Sequence of chain 1.A:
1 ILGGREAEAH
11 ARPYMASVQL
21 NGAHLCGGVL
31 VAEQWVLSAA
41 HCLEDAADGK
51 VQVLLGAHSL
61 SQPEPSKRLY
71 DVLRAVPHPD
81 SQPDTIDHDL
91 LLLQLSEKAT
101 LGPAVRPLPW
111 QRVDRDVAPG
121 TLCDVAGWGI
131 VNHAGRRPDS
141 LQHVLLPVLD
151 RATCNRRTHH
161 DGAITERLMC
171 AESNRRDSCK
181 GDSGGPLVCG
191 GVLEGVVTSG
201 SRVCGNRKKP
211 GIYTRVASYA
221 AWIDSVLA

A protein and the small-molecule ligand that binds it are described below.
Small molecule (SMILES): O=c1oc(Cl)c(Cl)c2ccccc12

Binding-site contacts:
Ligand atom C5 contacts residue THR198 of chain 1.A at 3.7 Å.
Ligand atom C6 contacts residue LYS180 of chain 1.A at 4.0 Å.
Ligand atom C7 contacts residue SER199 of chain 1.A at 3.6 Å.
Ligand atom O7 contacts residue SER183 of chain 1.A at 2.2 Å (h-bond).
Ligand atom C7 contacts residue SER183 of chain 1.A at 1.3 Å.
Ligand atom C6 contacts residue CYS179 of chain 1.A at 3.7 Å (hydrophobic).
Ligand atom C9 contacts residue O1 of chain 1.C at 1.2 Å.
Ligand atom C3 contacts residue SER183 of chain 1.A at 3.5 Å.
Ligand atom C6 contacts residue ARG202 of chain 1.A at 3.7 Å.
Ligand atom C7 contacts residue THR198 of chain 1.A at 3.8 Å.
Ligand atom C2 contacts residue O1 of chain 1.C at 3.9 Å.
Ligand atom C9 contacts residue GLY181 of chain 1.A at 3.8 Å.
Ligand atom C5 contacts residue CYS179 of chain 1.A at 3.8 Å (hydrophobic).
Ligand atom C5 contacts residue SER183 of chain 1.A at 2.7 Å.
Ligand atom C4 contacts residue O1 of chain 1.C at 3.0 Å.
Ligand atom C9 contacts residue O1 of chain 1.D at 1.2 Å.
Ligand atom C7 contacts residue O1 of chain 1.C at 2.8 Å.
Ligand atom C4 contacts residue SER183 of chain 1.A at 2.3 Å.
Ligand atom C8 contacts residue O1 of chain 1.D at 2.4 Å.
Ligand atom C8 contacts residue O1 of chain 1.C at 2.4 Å.
Ligand atom C3 contacts residue GLY200 of chain 1.A at 3.4 Å.
Ligand atom C2 contacts residue LYS180 of chain 1.A at 3.7 Å.
Ligand atom C2 contacts residue GLY200 of chain 1.A at 3.5 Å.
Ligand atom C1 contacts residue CYS179 of chain 1.A at 3.8 Å (hydrophobic).
Ligand atom C3 contacts residue O1 of chain 1.C at 2.8 Å.
Ligand atom C4 contacts residue GLY200 of chain 1.A at 3.7 Å.
Ligand atom C3 contacts residue LYS180 of chain 1.A at 3.7 Å.
Ligand atom C9 contacts residue SER183 of chain 1.A at 4.0 Å.
Ligand atom C5 contacts residue GLY200 of chain 1.A at 4.0 Å.
Ligand atom O7 contacts residue O1 of chain 1.D at 3.6 Å.
Ligand atom O7 contacts residue O1 of chain 1.C at 3.0 Å (h-bond).
Ligand atom O7 contacts residue SER199 of chain 1.A at 3.1 Å.
Ligand atom C1 contacts residue GLY200 of chain 1.A at 3.8 Å.
Ligand atom C1 contacts residue LYS180 of chain 1.A at 3.6 Å.
Ligand atom C1 contacts residue ARG202 of chain 1.A at 3.5 Å.
Ligand atom C1 contacts residue CYS204 of chain 1.A at 3.9 Å (hydrophobic).
Ligand atom O7 contacts residue GLY200 of chain 1.A at 3.4 Å (h-bond).
Ligand atom C8 contacts residue GLY200 of chain 1.A at 4.0 Å.
Ligand atom C9 contacts residue LYS180 of chain 1.A at 3.6 Å.
Ligand atom C3 contacts residue O1 of chain 1.D at 3.8 Å.